Binding-site contacts:
Ligand atom C contacts residue VAL4 of chain 7.E at 4.0 Å (hydrophobic).
Ligand atom CA contacts residue ALA2 of chain 7.E at 3.9 Å (hydrophobic).
Ligand atom N contacts residue GLN3 of chain 7.E at 4.5 Å.
Ligand atom CB contacts residue GLN3 of chain 7.E at 4.0 Å.
Ligand atom C contacts residue ALA2 of chain 7.E at 3.5 Å (hydrophobic).
Ligand atom CG1 contacts residue ALA2 of chain 7.E at 4.5 Å (hydrophobic).
Ligand atom OE1 contacts residue VAL4 of chain 7.E at 3.6 Å.
Ligand atom O contacts residue VAL4 of chain 7.E at 4.4 Å.
Ligand atom C contacts residue VAL4 of chain 7.E at 3.5 Å (hydrophobic).
Ligand atom CG contacts residue VAL4 of chain 7.E at 4.4 Å (hydrophobic).
Ligand atom N contacts residue VAL4 of chain 7.E at 3.1 Å (h-bond).
Ligand atom CB contacts residue VAL4 of chain 7.E at 4.0 Å (hydrophobic).
Ligand atom CB contacts residue VAL4 of chain 7.E at 4.4 Å (hydrophobic).
Ligand atom CG2 contacts residue GLN3 of chain 7.E at 3.5 Å.
Ligand atom OG contacts residue GLN3 of chain 7.E at 3.3 Å (h-bond).
Ligand atom CA contacts residue VAL4 of chain 7.E at 3.3 Å (hydrophobic).
Ligand atom CA contacts residue GLN3 of chain 7.E at 4.5 Å.
Ligand atom CG2 contacts residue ALA2 of chain 7.E at 4.0 Å (hydrophobic).
Ligand atom N contacts residue ALA2 of chain 7.E at 2.8 Å (h-bond).
Ligand atom CG2 contacts residue VAL4 of chain 7.E at 3.4 Å (hydrophobic).
Ligand atom OE2 contacts residue VAL4 of chain 7.E at 3.7 Å.
Ligand atom C contacts residue GLN3 of chain 7.E at 3.9 Å.
Ligand atom O contacts residue GLN3 of chain 7.E at 2.9 Å (h-bond).
Ligand atom CA contacts residue ALA2 of chain 7.E at 3.3 Å (hydrophobic).
Ligand atom CD contacts residue VAL4 of chain 7.E at 3.6 Å (hydrophobic).
Ligand atom CA contacts residue VAL4 of chain 7.E at 4.1 Å (hydrophobic).
Ligand atom O contacts residue VAL4 of chain 7.E at 3.2 Å (h-bond).
Ligand atom CG2 contacts residue SER5 of chain 7.E at 3.4 Å.
Ligand atom CB contacts residue GLN3 of chain 7.E at 3.7 Å.
Ligand atom O contacts residue ALA2 of chain 7.E at 4.0 Å.
Ligand atom CB contacts residue ALA2 of chain 7.E at 4.4 Å (hydrophobic).
Ligand atom CB contacts residue ALA2 of chain 7.E at 3.3 Å (hydrophobic).
Ligand atom N contacts residue GLY1 of chain 7.E at 4.5 Å.
Ligand atom C contacts residue ALA2 of chain 7.E at 4.0 Å (hydrophobic).
Ligand atom OE1 contacts residue ASN25 of chain 7.E at 4.2 Å.
Ligand atom N contacts residue VAL4 of chain 7.E at 4.3 Å.
Ligand atom CG1 contacts residue GLN3 of chain 7.E at 3.3 Å.

A protein and the small-molecule ligand that binds it are described below.
Small molecule (SMILES): CC[C@H](C)[C@H](N)C(=O)N[C@@H](CO)C(=O)N[C@@H](CCC(=O)O)C(=O)N[C@H](C=O)C(C)C

Sequence of chain 7.E:
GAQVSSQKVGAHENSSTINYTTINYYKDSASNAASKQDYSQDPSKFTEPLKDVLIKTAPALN